Binding-site contacts:
Ligand atom C8 contacts residue ASN196 of chain 1.E at 3.0 Å.
Ligand atom O3 contacts residue THR198 of chain 1.E at 4.3 Å.
Ligand atom C8 contacts residue TRP66 of chain 1.E at 3.9 Å (hydrophobic).
Ligand atom N2 contacts residue ASN196 of chain 1.E at 3.0 Å (h-bond).
Ligand atom C7 contacts residue SER236 of chain 1.E at 3.9 Å.
Ligand atom C4 contacts residue ASN196 of chain 1.E at 4.3 Å.
Ligand atom C8 contacts residue SER236 of chain 1.E at 3.1 Å.
Ligand atom O5 contacts residue ASN196 of chain 1.E at 2.3 Å (h-bond).
Ligand atom C7 contacts residue THR198 of chain 1.E at 3.8 Å.
Ligand atom O7 contacts residue ASN196 of chain 1.E at 3.0 Å (h-bond).
Ligand atom C1 contacts residue ASN196 of chain 1.E at 1.4 Å.
Ligand atom C3 contacts residue ASN196 of chain 1.E at 3.8 Å.
Ligand atom C5 contacts residue ASN196 of chain 1.E at 3.6 Å.
Ligand atom C2 contacts residue THR198 of chain 1.E at 4.1 Å.
Ligand atom O7 contacts residue SER236 of chain 1.E at 4.0 Å.
Ligand atom C1 contacts residue THR198 of chain 1.E at 3.9 Å.
Ligand atom C7 contacts residue ASN196 of chain 1.E at 3.1 Å.
Ligand atom C8 contacts residue THR198 of chain 1.E at 3.5 Å.
Ligand atom C2 contacts residue ASN196 of chain 1.E at 2.5 Å.
Ligand atom N2 contacts residue THR198 of chain 1.E at 3.1 Å (h-bond).
Ligand atom C3 contacts residue THR198 of chain 1.E at 4.0 Å.

This small molecule binds to this protein.
Small molecule (SMILES): CC(=O)N[C@H]1[C@H](O[C@H]2[C@H](O)[C@@H](NC(C)=O)CO[C@@H]2CO)O[C@H](CO)[C@@H](O)[C@@H]1O

Sequence of chain 1.E:
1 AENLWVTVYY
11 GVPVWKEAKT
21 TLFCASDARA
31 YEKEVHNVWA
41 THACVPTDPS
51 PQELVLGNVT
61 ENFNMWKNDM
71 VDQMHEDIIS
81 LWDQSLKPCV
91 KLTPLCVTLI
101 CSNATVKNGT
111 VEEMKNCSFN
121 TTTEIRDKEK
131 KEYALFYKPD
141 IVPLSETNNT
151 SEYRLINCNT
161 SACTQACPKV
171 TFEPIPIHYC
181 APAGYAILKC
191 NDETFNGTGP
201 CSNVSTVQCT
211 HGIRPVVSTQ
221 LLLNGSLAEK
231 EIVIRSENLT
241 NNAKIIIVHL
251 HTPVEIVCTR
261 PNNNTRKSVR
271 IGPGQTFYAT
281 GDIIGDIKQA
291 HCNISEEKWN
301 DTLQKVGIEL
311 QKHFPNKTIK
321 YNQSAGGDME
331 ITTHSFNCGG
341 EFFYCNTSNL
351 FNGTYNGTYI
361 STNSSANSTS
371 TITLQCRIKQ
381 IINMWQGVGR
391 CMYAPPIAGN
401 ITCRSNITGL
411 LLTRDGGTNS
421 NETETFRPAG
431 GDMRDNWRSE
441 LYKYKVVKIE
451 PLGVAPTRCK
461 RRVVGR